The small molecule below binds the protein below.
Small molecule (SMILES): CC(=O)N[C@@H]1[C@@H](O)[C@H](O)[C@@H](CO)O[C@H]1O

Binding-site contacts:
Ligand atom C1 contacts residue ASN385 of chain 1.D at 1.4 Å.
Ligand atom O3 contacts residue GLU362 of chain 1.D at 2.7 Å (salt-bridge).
Ligand atom C6 contacts residue PRO361 of chain 1.D at 4.4 Å (hydrophobic).
Ligand atom O7 contacts residue ASN385 of chain 1.D at 3.9 Å.
Ligand atom C1 contacts residue PRO361 of chain 1.D at 3.6 Å (hydrophobic).
Ligand atom O5 contacts residue ASN385 of chain 1.D at 2.3 Å (h-bond).
Ligand atom C2 contacts residue ASN385 of chain 1.D at 2.4 Å.
Ligand atom C3 contacts residue ASN385 of chain 1.D at 3.8 Å.
Ligand atom O4 contacts residue GLU362 of chain 1.D at 2.2 Å (salt-bridge).
Ligand atom C3 contacts residue GLU362 of chain 1.D at 3.4 Å.
Ligand atom O7 contacts residue MET386 of chain 1.D at 4.4 Å.
Ligand atom O6 contacts residue PRO361 of chain 1.D at 3.6 Å.
Ligand atom C5 contacts residue ASN385 of chain 1.D at 3.6 Å.
Ligand atom C7 contacts residue ASN385 of chain 1.D at 3.4 Å.
Ligand atom N2 contacts residue MET386 of chain 1.D at 4.2 Å.
Ligand atom C4 contacts residue GLU362 of chain 1.D at 3.2 Å.
Ligand atom C5 contacts residue GLU362 of chain 1.D at 4.5 Å.
Ligand atom O5 contacts residue PRO361 of chain 1.D at 3.7 Å.
Ligand atom C5 contacts residue PRO361 of chain 1.D at 3.8 Å (hydrophobic).
Ligand atom N2 contacts residue ASN385 of chain 1.D at 3.0 Å (h-bond).
Ligand atom C8 contacts residue ASN385 of chain 1.D at 3.1 Å.
Ligand atom C4 contacts residue ASN385 of chain 1.D at 4.2 Å.

Sequence of chain 1.D:
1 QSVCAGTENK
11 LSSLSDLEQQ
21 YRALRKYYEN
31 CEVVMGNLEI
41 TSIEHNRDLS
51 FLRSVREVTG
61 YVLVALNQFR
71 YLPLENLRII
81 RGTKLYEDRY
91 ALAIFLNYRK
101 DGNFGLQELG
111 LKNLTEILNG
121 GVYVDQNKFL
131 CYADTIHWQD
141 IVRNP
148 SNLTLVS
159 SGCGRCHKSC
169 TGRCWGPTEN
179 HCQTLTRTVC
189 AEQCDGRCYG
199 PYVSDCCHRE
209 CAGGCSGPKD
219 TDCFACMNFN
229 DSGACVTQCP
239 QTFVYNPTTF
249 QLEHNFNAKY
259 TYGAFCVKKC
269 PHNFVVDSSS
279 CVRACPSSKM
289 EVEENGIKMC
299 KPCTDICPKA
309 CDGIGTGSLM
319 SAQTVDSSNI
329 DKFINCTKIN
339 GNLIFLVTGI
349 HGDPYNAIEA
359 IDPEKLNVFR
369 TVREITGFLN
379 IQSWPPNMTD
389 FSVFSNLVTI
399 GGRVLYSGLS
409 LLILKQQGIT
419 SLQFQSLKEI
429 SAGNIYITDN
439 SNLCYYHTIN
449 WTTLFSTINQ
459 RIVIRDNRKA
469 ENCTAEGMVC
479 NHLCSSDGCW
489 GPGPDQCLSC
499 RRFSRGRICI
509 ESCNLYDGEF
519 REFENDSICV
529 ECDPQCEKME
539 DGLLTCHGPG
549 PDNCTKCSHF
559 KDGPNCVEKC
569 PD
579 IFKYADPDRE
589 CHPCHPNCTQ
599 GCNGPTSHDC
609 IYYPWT